Binding-site contacts:
Ligand atom C24 contacts residue TRP801 of chain 1.DC at 3.4 Å (hydrophobic).
Ligand atom C11 contacts residue ALA562 of chain 1.DC at 4.2 Å (hydrophobic).
Ligand atom C8 contacts residue PHE798 of chain 1.DC at 4.3 Å (hydrophobic).
Ligand atom C54 contacts residue VAL797 of chain 1.DC at 4.0 Å (hydrophobic).
Ligand atom O60 contacts residue MET796 of chain 1.DC at 3.1 Å (h-bond).
Ligand atom C18 contacts residue PRO727 of chain 1.DC at 3.9 Å (hydrophobic).
Ligand atom O19 contacts residue ALA562 of chain 1.DC at 3.5 Å (h-bond).
Ligand atom O57 contacts residue VAL797 of chain 1.DC at 3.8 Å.
Ligand atom C25 contacts residue PHE798 of chain 1.DC at 3.5 Å (hydrophobic).
Ligand atom O19 contacts residue PRO727 of chain 1.DC at 4.2 Å.
Ligand atom C56 contacts residue TYR521 of chain 1.DC at 3.8 Å (hydrophobic).
Ligand atom C6 contacts residue PHE729 of chain 1.DC at 4.1 Å (hydrophobic).
Ligand atom O15 contacts residue SER523 of chain 1.DC at 4.1 Å.
Ligand atom O60 contacts residue PRO487 of chain 1.DC at 3.8 Å.
Ligand atom C61 contacts residue TYR521 of chain 1.DC at 3.6 Å (hydrophobic).
Ligand atom O17 contacts residue PHE798 of chain 1.DC at 3.1 Å.
Ligand atom O64 contacts residue LEU519 of chain 1.DC at 3.8 Å.
Ligand atom C21 contacts residue SER523 of chain 1.DC at 3.4 Å.
Ligand atom C22 contacts residue PHE798 of chain 1.DC at 3.4 Å (hydrophobic).
Ligand atom O17 contacts residue PHE729 of chain 1.DC at 4.0 Å.
Ligand atom C20 contacts residue PRO559 of chain 1.DC at 3.9 Å (hydrophobic).
Ligand atom C53 contacts residue MET796 of chain 1.DC at 3.8 Å (hydrophobic).
Ligand atom C12 contacts residue PHE729 of chain 1.DC at 4.0 Å (hydrophobic).
Ligand atom C24 contacts residue PHE798 of chain 1.DC at 4.0 Å (hydrophobic).
Ligand atom C10 contacts residue PRO727 of chain 1.DC at 3.5 Å (hydrophobic).
Ligand atom C6 contacts residue PHE798 of chain 1.DC at 4.2 Å (hydrophobic).
Ligand atom C52 contacts residue PHE798 of chain 1.DC at 4.0 Å (hydrophobic).
Ligand atom C54 contacts residue MET796 of chain 1.DC at 3.4 Å (hydrophobic).
Ligand atom C53 contacts residue PHE798 of chain 1.DC at 3.2 Å (hydrophobic).
Ligand atom C6 contacts residue VAL774 of chain 1.DC at 4.0 Å (hydrophobic).
Ligand atom C10 contacts residue VAL774 of chain 1.DC at 3.7 Å (hydrophobic).
Ligand atom C54 contacts residue PHE798 of chain 1.DC at 4.2 Å (hydrophobic).
Ligand atom C18 contacts residue TRP801 of chain 1.DC at 3.6 Å (hydrophobic).
Ligand atom C16 contacts residue PHE798 of chain 1.DC at 3.6 Å (hydrophobic).
Ligand atom O57 contacts residue PHE798 of chain 1.DC at 3.0 Å (h-bond).
Ligand atom C53 contacts residue VAL797 of chain 1.DC at 4.0 Å (hydrophobic).
Ligand atom O19 contacts residue VAL561 of chain 1.DC at 3.7 Å.
Ligand atom C12 contacts residue VAL774 of chain 1.DC at 4.2 Å (hydrophobic).
Ligand atom O15 contacts residue GLU524 of chain 1.DC at 4.0 Å.
Ligand atom C7 contacts residue PHE798 of chain 1.DC at 3.6 Å (hydrophobic).

Sequence of chain 1.DC:
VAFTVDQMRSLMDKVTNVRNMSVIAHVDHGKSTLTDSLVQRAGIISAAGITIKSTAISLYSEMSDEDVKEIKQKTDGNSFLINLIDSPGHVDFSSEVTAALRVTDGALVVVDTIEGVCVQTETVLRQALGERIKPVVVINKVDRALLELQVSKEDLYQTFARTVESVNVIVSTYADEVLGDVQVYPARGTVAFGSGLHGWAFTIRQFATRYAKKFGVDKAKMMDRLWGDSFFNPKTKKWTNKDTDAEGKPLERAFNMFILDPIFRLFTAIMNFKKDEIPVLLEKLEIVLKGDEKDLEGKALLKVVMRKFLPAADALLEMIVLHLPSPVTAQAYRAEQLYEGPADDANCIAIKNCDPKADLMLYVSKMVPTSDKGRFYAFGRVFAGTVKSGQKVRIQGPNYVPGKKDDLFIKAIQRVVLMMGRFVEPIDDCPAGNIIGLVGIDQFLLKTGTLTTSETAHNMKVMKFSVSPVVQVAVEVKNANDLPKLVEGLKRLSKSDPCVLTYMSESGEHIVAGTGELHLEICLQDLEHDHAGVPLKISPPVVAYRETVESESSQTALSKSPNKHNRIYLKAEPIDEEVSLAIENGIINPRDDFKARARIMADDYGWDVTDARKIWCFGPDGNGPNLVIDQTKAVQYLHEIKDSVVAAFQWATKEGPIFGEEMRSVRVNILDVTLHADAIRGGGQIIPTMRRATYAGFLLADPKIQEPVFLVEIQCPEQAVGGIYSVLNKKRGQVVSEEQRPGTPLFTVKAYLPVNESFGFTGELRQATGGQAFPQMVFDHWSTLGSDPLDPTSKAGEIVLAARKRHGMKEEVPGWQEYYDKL

This protein binds this small molecule.
Small molecule (SMILES): CO[C@H]1[C@@H](O)[C@H](O)[C@H](OC[C@@]23C[C@@H]4[C@H](C)CC[C@H]4[C@@]4(C=O)C[C@@H]2CC(C(C)C)[C@@]34C(=O)O)O[C@@H]1C